Sequence of chain 1.B:
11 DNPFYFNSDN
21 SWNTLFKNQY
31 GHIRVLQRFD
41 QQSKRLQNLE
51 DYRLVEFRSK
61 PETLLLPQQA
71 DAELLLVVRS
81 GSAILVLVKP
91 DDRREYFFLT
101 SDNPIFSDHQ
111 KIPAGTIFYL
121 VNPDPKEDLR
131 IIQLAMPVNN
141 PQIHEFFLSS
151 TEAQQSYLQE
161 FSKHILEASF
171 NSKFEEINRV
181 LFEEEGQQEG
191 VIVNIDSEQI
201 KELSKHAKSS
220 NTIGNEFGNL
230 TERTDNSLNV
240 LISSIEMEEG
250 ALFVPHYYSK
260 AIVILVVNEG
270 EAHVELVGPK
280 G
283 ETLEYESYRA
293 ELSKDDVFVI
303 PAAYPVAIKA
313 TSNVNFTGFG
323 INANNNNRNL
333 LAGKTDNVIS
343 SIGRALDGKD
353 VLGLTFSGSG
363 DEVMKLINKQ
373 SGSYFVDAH

The small molecule below binds the protein below.
Small molecule (SMILES): CC(=O)N[C@@H]1[C@@H](O)[C@H](O)[C@@H](CO)O[C@H]1O

Binding-site contacts:
Ligand atom C1 contacts residue GLY227 of chain 1.B at 4.1 Å.
Ligand atom C2 contacts residue ASN224 of chain 1.B at 4.5 Å.
Ligand atom C3 contacts residue ASN228 of chain 1.B at 3.7 Å.
Ligand atom N2 contacts residue ASN228 of chain 1.B at 2.9 Å (h-bond).
Ligand atom C1 contacts residue ASN228 of chain 1.B at 1.4 Å.
Ligand atom O5 contacts residue GLY227 of chain 1.B at 4.1 Å.
Ligand atom O6 contacts residue ASN224 of chain 1.B at 2.9 Å (h-bond).
Ligand atom C4 contacts residue ASN224 of chain 1.B at 4.3 Å.
Ligand atom O5 contacts residue ASN228 of chain 1.B at 2.3 Å (h-bond).
Ligand atom C6 contacts residue GLU247 of chain 1.B at 4.4 Å.
Ligand atom C4 contacts residue ASN228 of chain 1.B at 4.0 Å.
Ligand atom O7 contacts residue ASN228 of chain 1.B at 4.3 Å.
Ligand atom C5 contacts residue ASN228 of chain 1.B at 3.6 Å.
Ligand atom C8 contacts residue ASN228 of chain 1.B at 4.2 Å.
Ligand atom C7 contacts residue ASN228 of chain 1.B at 3.7 Å.
Ligand atom C1 contacts residue ASN224 of chain 1.B at 4.2 Å.
Ligand atom C2 contacts residue ASN228 of chain 1.B at 2.4 Å.
Ligand atom O6 contacts residue GLU247 of chain 1.B at 4.2 Å.
Ligand atom C6 contacts residue GLU225 of chain 1.B at 3.8 Å.
Ligand atom C6 contacts residue ASN224 of chain 1.B at 4.0 Å.
Ligand atom C8 contacts residue THR221 of chain 1.B at 4.2 Å.
Ligand atom O5 contacts residue ASN224 of chain 1.B at 3.6 Å (h-bond).
Ligand atom O6 contacts residue PHE226 of chain 1.B at 4.1 Å.
Ligand atom C5 contacts residue ASN224 of chain 1.B at 4.2 Å.
Ligand atom O6 contacts residue GLU225 of chain 1.B at 2.6 Å (salt-bridge).